Sequence of chain 10.A:
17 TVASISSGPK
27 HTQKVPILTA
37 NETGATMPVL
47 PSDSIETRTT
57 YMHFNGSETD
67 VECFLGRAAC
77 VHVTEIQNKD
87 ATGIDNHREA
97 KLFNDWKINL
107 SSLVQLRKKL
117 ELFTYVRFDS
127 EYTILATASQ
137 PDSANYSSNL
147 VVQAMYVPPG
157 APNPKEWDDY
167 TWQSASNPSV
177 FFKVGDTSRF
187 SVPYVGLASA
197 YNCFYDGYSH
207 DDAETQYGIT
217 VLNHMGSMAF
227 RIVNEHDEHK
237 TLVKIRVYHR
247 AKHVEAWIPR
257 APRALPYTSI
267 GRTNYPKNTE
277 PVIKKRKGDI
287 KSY

This protein binds this small molecule.
Small molecule (SMILES): Cc1cc(CCCCCCCOc2ccc(C3=N[C@@H](C)CO3)cc2)on1

Binding-site contacts:
Ligand atom C5B contacts residue TYR197 of chain 10.A at 3.7 Å (hydrophobic).
Ligand atom C31 contacts residue VAL176 of chain 10.A at 3.3 Å (hydrophobic).
Ligand atom C5 contacts residue TYR152 of chain 10.A at 3.8 Å (hydrophobic).
Ligand atom C2C contacts residue VAL188 of chain 10.A at 3.2 Å (hydrophobic).
Ligand atom C5C contacts residue TYR128 of chain 10.A at 3.5 Å (hydrophobic).
Ligand atom C3C contacts residue VAL188 of chain 10.A at 3.3 Å (hydrophobic).
Ligand atom O1 contacts residue ALA24 of chain 10.C at 3.6 Å.
Ligand atom CM1 contacts residue SER107 of chain 10.A at 3.9 Å.
Ligand atom C31 contacts residue PRO174 of chain 10.A at 3.4 Å (hydrophobic).
Ligand atom N2 contacts residue ALA24 of chain 10.C at 3.4 Å.
Ligand atom C5 contacts residue PHE186 of chain 10.A at 3.5 Å (hydrophobic).
Ligand atom C6C contacts residue VAL191 of chain 10.A at 3.2 Å (hydrophobic).
Ligand atom O1 contacts residue VAL188 of chain 10.A at 3.8 Å.
Ligand atom O1 contacts residue TYR152 of chain 10.A at 3.9 Å.
Ligand atom O1B contacts residue MET221 of chain 10.A at 3.4 Å.
Ligand atom C2B contacts residue MET221 of chain 10.A at 3.5 Å (hydrophobic).
Ligand atom C3 contacts residue PHE186 of chain 10.A at 3.8 Å (hydrophobic).
Ligand atom C31 contacts residue ALA150 of chain 10.A at 3.5 Å (hydrophobic).
Ligand atom C31 contacts residue SER175 of chain 10.A at 3.6 Å.
Ligand atom C6B contacts residue TYR197 of chain 10.A at 3.6 Å (hydrophobic).
Ligand atom C6C contacts residue MET221 of chain 10.A at 3.7 Å (hydrophobic).
Ligand atom C4 contacts residue PHE186 of chain 10.A at 3.6 Å (hydrophobic).
Ligand atom C4B contacts residue LEU106 of chain 10.A at 3.7 Å (hydrophobic).
Ligand atom C6B contacts residue LEU106 of chain 10.A at 3.9 Å (hydrophobic).
Ligand atom C4C contacts residue TYR152 of chain 10.A at 3.8 Å (hydrophobic).
Ligand atom C3B contacts residue MET221 of chain 10.A at 3.8 Å (hydrophobic).
Ligand atom C4 contacts residue MET224 of chain 10.A at 3.8 Å (hydrophobic).
Ligand atom C5B contacts residue LEU106 of chain 10.A at 3.5 Å (hydrophobic).
Ligand atom C1B contacts residue MET221 of chain 10.A at 3.8 Å (hydrophobic).
Ligand atom C7C contacts residue TYR197 of chain 10.A at 3.8 Å (hydrophobic).
Ligand atom O1 contacts residue PHE186 of chain 10.A at 3.5 Å.
Ligand atom C3 contacts residue PRO174 of chain 10.A at 3.8 Å (hydrophobic).
Ligand atom C3C contacts residue TYR128 of chain 10.A at 3.9 Å (hydrophobic).
Ligand atom N3A contacts residue ASN219 of chain 10.A at 3.0 Å (h-bond).
Ligand atom O1B contacts residue TYR128 of chain 10.A at 3.9 Å.
Ligand atom C4A contacts residue ASN219 of chain 10.A at 3.5 Å.
Ligand atom C5C contacts residue ILE104 of chain 10.A at 3.8 Å (hydrophobic).
Ligand atom C4 contacts residue TYR152 of chain 10.A at 3.9 Å (hydrophobic).
Ligand atom C7C contacts residue TYR128 of chain 10.A at 3.6 Å (hydrophobic).
Ligand atom N2 contacts residue PHE186 of chain 10.A at 3.7 Å.

Sequence of chain 10.C:
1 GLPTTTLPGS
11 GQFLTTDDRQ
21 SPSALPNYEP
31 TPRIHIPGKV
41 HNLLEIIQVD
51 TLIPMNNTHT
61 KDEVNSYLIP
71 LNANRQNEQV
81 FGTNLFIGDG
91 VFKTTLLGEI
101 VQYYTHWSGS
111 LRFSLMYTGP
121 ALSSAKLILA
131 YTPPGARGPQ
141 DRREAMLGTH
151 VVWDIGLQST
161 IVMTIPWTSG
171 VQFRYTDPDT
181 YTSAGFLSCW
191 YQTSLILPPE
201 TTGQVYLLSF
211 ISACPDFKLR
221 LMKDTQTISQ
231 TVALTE